Sequence of chain 1.B:
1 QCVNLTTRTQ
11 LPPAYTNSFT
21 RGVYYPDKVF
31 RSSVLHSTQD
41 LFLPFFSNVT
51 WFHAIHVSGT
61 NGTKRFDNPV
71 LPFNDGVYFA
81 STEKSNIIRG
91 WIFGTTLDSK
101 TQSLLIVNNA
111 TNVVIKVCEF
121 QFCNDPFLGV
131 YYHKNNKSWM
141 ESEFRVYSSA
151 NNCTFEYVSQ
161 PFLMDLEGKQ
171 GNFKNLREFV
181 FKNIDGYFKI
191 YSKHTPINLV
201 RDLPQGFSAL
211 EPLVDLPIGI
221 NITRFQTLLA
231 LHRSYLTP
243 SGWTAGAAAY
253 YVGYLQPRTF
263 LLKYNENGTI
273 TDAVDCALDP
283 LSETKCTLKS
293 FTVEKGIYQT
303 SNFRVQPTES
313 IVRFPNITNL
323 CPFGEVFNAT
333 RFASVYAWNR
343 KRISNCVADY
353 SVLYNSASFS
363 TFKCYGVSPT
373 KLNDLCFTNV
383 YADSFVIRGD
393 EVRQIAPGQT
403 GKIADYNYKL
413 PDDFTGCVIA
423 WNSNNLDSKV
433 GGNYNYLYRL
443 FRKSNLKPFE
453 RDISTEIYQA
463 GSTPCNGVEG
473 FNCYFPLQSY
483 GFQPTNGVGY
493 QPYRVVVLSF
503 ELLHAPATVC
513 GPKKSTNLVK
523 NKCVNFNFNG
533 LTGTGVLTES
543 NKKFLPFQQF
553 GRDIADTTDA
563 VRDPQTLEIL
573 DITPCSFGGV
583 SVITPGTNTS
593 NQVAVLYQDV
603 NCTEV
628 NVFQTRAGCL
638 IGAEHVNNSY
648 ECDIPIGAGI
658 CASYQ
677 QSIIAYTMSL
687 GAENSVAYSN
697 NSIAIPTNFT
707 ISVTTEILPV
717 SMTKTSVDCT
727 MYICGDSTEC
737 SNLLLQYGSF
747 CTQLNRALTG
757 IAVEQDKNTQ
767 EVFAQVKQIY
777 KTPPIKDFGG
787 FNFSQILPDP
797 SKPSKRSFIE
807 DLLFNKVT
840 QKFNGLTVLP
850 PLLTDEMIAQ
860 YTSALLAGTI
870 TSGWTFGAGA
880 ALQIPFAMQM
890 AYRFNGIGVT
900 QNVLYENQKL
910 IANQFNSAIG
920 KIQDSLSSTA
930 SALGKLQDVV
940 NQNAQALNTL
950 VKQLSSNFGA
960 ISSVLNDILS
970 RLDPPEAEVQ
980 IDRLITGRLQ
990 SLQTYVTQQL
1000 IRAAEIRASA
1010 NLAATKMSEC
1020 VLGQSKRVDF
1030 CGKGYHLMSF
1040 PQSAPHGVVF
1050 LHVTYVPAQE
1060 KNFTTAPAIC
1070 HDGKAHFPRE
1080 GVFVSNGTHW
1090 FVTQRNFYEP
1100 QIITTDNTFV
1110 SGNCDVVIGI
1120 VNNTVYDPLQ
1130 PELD

Binding-site contacts:
Ligand atom N2 contacts residue ASN221 of chain 1.B at 2.9 Å (h-bond).
Ligand atom C5 contacts residue ASN221 of chain 1.B at 3.8 Å.
Ligand atom O7 contacts residue ASN221 of chain 1.B at 3.6 Å (h-bond).
Ligand atom C3 contacts residue ASN221 of chain 1.B at 3.7 Å.
Ligand atom O6 contacts residue THR95 of chain 1.B at 4.1 Å.
Ligand atom C1 contacts residue ASN221 of chain 1.B at 1.4 Å.
Ligand atom C2 contacts residue ASN221 of chain 1.B at 2.6 Å.
Ligand atom C6 contacts residue THR95 of chain 1.B at 3.9 Å.
Ligand atom C8 contacts residue ASN221 of chain 1.B at 4.1 Å.
Ligand atom C4 contacts residue ASN221 of chain 1.B at 4.2 Å.
Ligand atom C7 contacts residue ASN221 of chain 1.B at 3.3 Å.
Ligand atom O5 contacts residue ASN221 of chain 1.B at 2.5 Å (h-bond).

The small molecule below binds the protein below.
Small molecule (SMILES): CC(=O)N[C@H]1[C@H](O[C@H]2[C@H](O)[C@@H](NC(C)=O)CO[C@@H]2CO)O[C@H](CO)[C@@H](O)[C@@H]1O